The protein below binds the small molecule below.
Small molecule (SMILES): O[C@@H]1[C@@H](O)[C@@H](O)OC[C@H]1O

Binding-site contacts:
Ligand atom C4 contacts residue ALA65 of chain 1.B at 4.2 Å (hydrophobic).
Ligand atom O3 contacts residue HIS23 of chain 1.B at 2.8 Å (h-bond).
Ligand atom C4 contacts residue HIS23 of chain 1.B at 4.3 Å.
Ligand atom O4 contacts residue THR66 of chain 1.B at 3.5 Å (h-bond).
Ligand atom O4 contacts residue ILE62 of chain 1.B at 4.3 Å.
Ligand atom C2 contacts residue PHE68 of chain 1.B at 4.2 Å (hydrophobic).
Ligand atom O5 contacts residue PHE68 of chain 1.B at 3.2 Å.
Ligand atom C5 contacts residue HIS80 of chain 1.B at 3.8 Å.
Ligand atom O5 contacts residue HIS80 of chain 1.B at 4.5 Å.
Ligand atom O3 contacts residue ALA65 of chain 1.B at 4.0 Å.
Ligand atom C1 contacts residue PRO81 of chain 1.B at 3.9 Å (hydrophobic).
Ligand atom C5 contacts residue ALA65 of chain 1.B at 4.3 Å (hydrophobic).
Ligand atom C5 contacts residue PHE68 of chain 1.B at 3.7 Å (hydrophobic).
Ligand atom O5 contacts residue PRO81 of chain 1.B at 3.1 Å.
Ligand atom C2 contacts residue HIS23 of chain 1.B at 4.3 Å.
Ligand atom O1 contacts residue HIS80 of chain 1.B at 4.0 Å.
Ligand atom O4 contacts residue GLY67 of chain 1.B at 2.9 Å (h-bond).
Ligand atom C1 contacts residue PHE68 of chain 1.B at 4.1 Å (hydrophobic).
Ligand atom C5 contacts residue PRO81 of chain 1.B at 3.9 Å (hydrophobic).
Ligand atom O4 contacts residue ALA65 of chain 1.B at 3.1 Å.
Ligand atom C4 contacts residue GLY67 of chain 1.B at 3.8 Å.
Ligand atom C5 contacts residue GLY67 of chain 1.B at 3.5 Å.
Ligand atom C4 contacts residue PHE68 of chain 1.B at 3.7 Å (hydrophobic).
Ligand atom C3 contacts residue ALA65 of chain 1.B at 4.1 Å (hydrophobic).
Ligand atom O1 contacts residue PRO81 of chain 1.B at 4.0 Å.
Ligand atom C3 contacts residue HIS23 of chain 1.B at 4.0 Å.

Sequence of chain 1.B:
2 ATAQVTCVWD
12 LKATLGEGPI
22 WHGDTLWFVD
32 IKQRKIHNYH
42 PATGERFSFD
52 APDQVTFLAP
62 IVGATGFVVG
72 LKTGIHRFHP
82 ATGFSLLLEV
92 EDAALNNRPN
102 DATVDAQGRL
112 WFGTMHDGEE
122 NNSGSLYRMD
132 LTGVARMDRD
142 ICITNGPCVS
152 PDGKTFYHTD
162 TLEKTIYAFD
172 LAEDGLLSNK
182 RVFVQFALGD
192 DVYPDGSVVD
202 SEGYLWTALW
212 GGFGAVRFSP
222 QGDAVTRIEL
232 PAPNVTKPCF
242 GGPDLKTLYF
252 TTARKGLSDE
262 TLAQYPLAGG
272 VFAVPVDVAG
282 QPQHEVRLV